Binding-site contacts:
Ligand atom C12 contacts residue THR18 of chain 1.C at 3.4 Å.
Ligand atom C11 contacts residue THR48 of chain 1.C at 3.6 Å.
Ligand atom C14 contacts residue KSJ1 of chain 1.O at 1.0 Å.
Ligand atom O16 contacts residue GLY118 of chain 1.C at 2.9 Å (h-bond).
Ligand atom C05 contacts residue KSJ1 of chain 1.O at 0.3 Å.
Ligand atom O10 contacts residue PRO81 of chain 1.C at 3.0 Å.
Ligand atom O10 contacts residue ALA117 of chain 1.C at 3.1 Å (h-bond).
Ligand atom C08 contacts residue KSJ1 of chain 1.O at 0.6 Å.
Ligand atom C01 contacts residue KSJ1 of chain 1.O at 0.1 Å.
Ligand atom O18 contacts residue KSJ1 of chain 1.O at 0.5 Å (h-bond).
Ligand atom C03 contacts residue THR18 of chain 1.C at 3.0 Å.
Ligand atom C11 contacts residue KSJ1 of chain 1.O at 1.0 Å.
Ligand atom C04 contacts residue KSJ1 of chain 1.O at 0.4 Å.
Ligand atom O16 contacts residue KSJ1 of chain 1.O at 0.5 Å (h-bond).
Ligand atom C06 contacts residue KSJ1 of chain 1.O at 0.1 Å.
Ligand atom C14 contacts residue PRO78 of chain 1.C at 3.3 Å (hydrophobic).
Ligand atom C01 contacts residue ALA117 of chain 1.C at 3.4 Å (hydrophobic).
Ligand atom C07 contacts residue KSJ1 of chain 1.O at 0.6 Å.
Ligand atom C04 contacts residue LEU150 of chain 1.D at 3.5 Å (hydrophobic).
Ligand atom O16 contacts residue ALA117 of chain 1.C at 3.3 Å.
Ligand atom C13 contacts residue THR48 of chain 1.C at 3.2 Å.
Ligand atom O10 contacts residue KSJ1 of chain 1.O at 0.3 Å (h-bond).
Ligand atom C03 contacts residue LEU150 of chain 1.D at 3.4 Å (hydrophobic).
Ligand atom O18 contacts residue THR18 of chain 1.C at 3.1 Å.
Ligand atom C15 contacts residue KSJ1 of chain 1.O at 1.4 Å.
Ligand atom C03 contacts residue KSJ1 of chain 1.O at 0.4 Å.
Ligand atom O18 contacts residue GLY118 of chain 1.C at 3.1 Å (h-bond).
Ligand atom C06 contacts residue ALA117 of chain 1.C at 3.3 Å (hydrophobic).
Ligand atom C12 contacts residue KSJ1 of chain 1.O at 0.9 Å.
Ligand atom C13 contacts residue KSJ1 of chain 1.O at 0.5 Å.
Ligand atom C09 contacts residue GLY118 of chain 1.C at 3.4 Å.
Ligand atom C02 contacts residue SO41 of chain 1.R at 3.0 Å.
Ligand atom C01 contacts residue VAL122 of chain 1.C at 3.5 Å (hydrophobic).
Ligand atom C02 contacts residue KSJ1 of chain 1.O at 0.3 Å.
Ligand atom C04 contacts residue THR18 of chain 1.C at 3.4 Å.
Ligand atom C13 contacts residue PRO78 of chain 1.C at 3.4 Å (hydrophobic).
Ligand atom C09 contacts residue KSJ1 of chain 1.O at 0.5 Å.
Ligand atom O17 contacts residue ALA117 of chain 1.C at 3.3 Å.
Ligand atom O18 contacts residue LYS22 of chain 1.C at 3.1 Å (salt-bridge).
Ligand atom O17 contacts residue KSJ1 of chain 1.O at 0.7 Å (h-bond).

Sequence of chain 1.C:
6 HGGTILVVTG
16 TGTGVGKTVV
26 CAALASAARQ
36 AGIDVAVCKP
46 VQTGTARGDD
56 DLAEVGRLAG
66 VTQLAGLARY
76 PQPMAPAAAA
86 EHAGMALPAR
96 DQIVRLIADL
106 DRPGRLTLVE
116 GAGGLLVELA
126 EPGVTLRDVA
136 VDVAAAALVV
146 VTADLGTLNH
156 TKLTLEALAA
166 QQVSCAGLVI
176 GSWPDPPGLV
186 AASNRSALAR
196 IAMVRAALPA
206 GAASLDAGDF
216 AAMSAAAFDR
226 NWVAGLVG

This small molecule binds to this protein.
Small molecule (SMILES): O=C(O)C[C@H]1CCC[C@@H]1C(=O)c1ccccc1O

Sequence of chain 1.D:
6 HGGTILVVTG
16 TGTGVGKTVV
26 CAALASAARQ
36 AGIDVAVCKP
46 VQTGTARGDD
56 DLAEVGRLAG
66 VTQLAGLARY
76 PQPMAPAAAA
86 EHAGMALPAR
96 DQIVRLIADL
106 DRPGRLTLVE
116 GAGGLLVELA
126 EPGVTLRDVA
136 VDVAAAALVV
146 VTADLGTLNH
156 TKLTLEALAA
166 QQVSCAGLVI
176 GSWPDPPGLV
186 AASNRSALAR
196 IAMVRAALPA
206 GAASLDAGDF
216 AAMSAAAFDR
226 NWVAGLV